Binding-site contacts:
Ligand atom C5 contacts residue ASN23 of chain 1.C at 3.6 Å.
Ligand atom O6 contacts residue GLN26 of chain 1.C at 2.8 Å (h-bond).
Ligand atom C4 contacts residue ASN23 of chain 1.C at 4.2 Å.
Ligand atom C4 contacts residue GLN26 of chain 1.C at 4.4 Å.
Ligand atom O5 contacts residue SER25 of chain 1.C at 3.8 Å.
Ligand atom C6 contacts residue GLN26 of chain 1.C at 3.1 Å.
Ligand atom O5 contacts residue ASN23 of chain 1.C at 2.4 Å (h-bond).
Ligand atom O7 contacts residue ASN23 of chain 1.C at 4.3 Å.
Ligand atom C8 contacts residue ASN23 of chain 1.C at 3.4 Å.
Ligand atom C7 contacts residue ASN23 of chain 1.C at 3.5 Å.
Ligand atom C1 contacts residue ASN23 of chain 1.C at 1.4 Å.
Ligand atom C1 contacts residue GLN26 of chain 1.C at 3.8 Å.
Ligand atom C6 contacts residue SER25 of chain 1.C at 4.0 Å.
Ligand atom C2 contacts residue ASN23 of chain 1.C at 2.4 Å.
Ligand atom O5 contacts residue GLN26 of chain 1.C at 2.6 Å (h-bond).
Ligand atom N2 contacts residue ASN23 of chain 1.C at 2.9 Å (h-bond).
Ligand atom C5 contacts residue SER25 of chain 1.C at 4.0 Å.
Ligand atom C1 contacts residue SER25 of chain 1.C at 4.3 Å.
Ligand atom C3 contacts residue ASN23 of chain 1.C at 3.8 Å.
Ligand atom C5 contacts residue GLN26 of chain 1.C at 3.5 Å.

The protein below binds the small molecule below.
Small molecule (SMILES): CC(=O)N[C@H]1[C@H](O[C@H]2[C@H](O)[C@@H](NC(C)=O)CO[C@@H]2CO)O[C@H](CO)[C@@H](O)[C@@H]1O

Sequence of chain 1.C:
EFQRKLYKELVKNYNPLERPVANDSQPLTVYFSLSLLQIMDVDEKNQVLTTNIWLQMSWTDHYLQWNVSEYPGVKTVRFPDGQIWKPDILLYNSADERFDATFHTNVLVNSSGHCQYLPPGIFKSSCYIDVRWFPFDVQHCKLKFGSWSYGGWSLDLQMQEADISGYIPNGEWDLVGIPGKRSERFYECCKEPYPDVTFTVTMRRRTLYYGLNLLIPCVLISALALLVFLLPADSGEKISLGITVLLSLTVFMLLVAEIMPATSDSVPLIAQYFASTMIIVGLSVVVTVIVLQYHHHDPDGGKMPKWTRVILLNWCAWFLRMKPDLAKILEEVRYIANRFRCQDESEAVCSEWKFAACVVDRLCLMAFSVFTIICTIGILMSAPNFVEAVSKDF